Sequence of chain 1.B:
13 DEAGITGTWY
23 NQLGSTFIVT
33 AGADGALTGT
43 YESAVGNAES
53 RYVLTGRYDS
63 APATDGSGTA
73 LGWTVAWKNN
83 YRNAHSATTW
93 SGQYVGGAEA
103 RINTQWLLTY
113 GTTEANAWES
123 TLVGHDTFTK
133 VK

Binding-site contacts:
Ligand atom C03 contacts residue TRP79 of chain 2.A at 3.8 Å (hydrophobic).
Ligand atom N08 contacts residue SER88 of chain 2.A at 3.2 Å (h-bond).
Ligand atom O34 contacts residue ASN23 of chain 2.A at 3.0 Å (h-bond).
Ligand atom N32 contacts residue SER45 of chain 2.A at 3.1 Å (h-bond).
Ligand atom C31 contacts residue TRP120 of chain 1.B at 3.8 Å (hydrophobic).
Ligand atom C01 contacts residue TRP120 of chain 1.B at 3.7 Å (hydrophobic).
Ligand atom O34 contacts residue ASP128 of chain 2.A at 3.8 Å.
Ligand atom N08 contacts residue ALA86 of chain 2.A at 3.6 Å.
Ligand atom C25 contacts residue GLU121 of chain 1.B at 3.2 Å.
Ligand atom N35 contacts residue ASN23 of chain 2.A at 3.9 Å.
Ligand atom N32 contacts residue VAL47 of chain 2.A at 3.6 Å.
Ligand atom C37 contacts residue TRP108 of chain 2.A at 3.4 Å (hydrophobic).
Ligand atom O07 contacts residue ASN49 of chain 2.A at 2.6 Å (h-bond).
Ligand atom C30 contacts residue GLU121 of chain 1.B at 3.8 Å.
Ligand atom C05 contacts residue TRP79 of chain 2.A at 3.4 Å (hydrophobic).
Ligand atom N35 contacts residue ASP128 of chain 2.A at 2.8 Å (salt-bridge).
Ligand atom O34 contacts residue TYR43 of chain 2.A at 2.5 Å (h-bond).
Ligand atom O07 contacts residue GLY48 of chain 2.A at 3.4 Å.
Ligand atom C04 contacts residue TRP79 of chain 2.A at 3.6 Å (hydrophobic).
Ligand atom S38 contacts residue THR90 of chain 2.A at 3.4 Å (h-bond).
Ligand atom C28 contacts residue LEU124 of chain 2.A at 3.4 Å (hydrophobic).
Ligand atom C31 contacts residue VAL47 of chain 2.A at 3.7 Å (hydrophobic).
Ligand atom C33 contacts residue ASN23 of chain 2.A at 3.7 Å.
Ligand atom C33 contacts residue ASP128 of chain 2.A at 3.7 Å.
Ligand atom C26 contacts residue ASN49 of chain 2.A at 3.8 Å.
Ligand atom C36 contacts residue TRP108 of chain 2.A at 3.9 Å (hydrophobic).
Ligand atom C06 contacts residue ASN49 of chain 2.A at 3.6 Å.
Ligand atom C03 contacts residue LEU110 of chain 2.A at 3.8 Å (hydrophobic).
Ligand atom C02 contacts residue VAL47 of chain 2.A at 3.7 Å (hydrophobic).
Ligand atom C33 contacts residue TYR43 of chain 2.A at 3.3 Å (hydrophobic).
Ligand atom C02 contacts residue SER45 of chain 2.A at 3.3 Å.
Ligand atom C28 contacts residue GLU121 of chain 1.B at 3.3 Å.
Ligand atom N35 contacts residue TYR43 of chain 2.A at 3.7 Å.
Ligand atom C33 contacts residue SER27 of chain 2.A at 3.6 Å.
Ligand atom C02 contacts residue TRP79 of chain 2.A at 3.9 Å (hydrophobic).
Ligand atom C29 contacts residue TYR112 of chain 2.A at 3.9 Å (hydrophobic).
Ligand atom S38 contacts residue TRP79 of chain 2.A at 3.7 Å.
Ligand atom S38 contacts residue TRP92 of chain 2.A at 3.8 Å.
Ligand atom C36 contacts residue ASP128 of chain 2.A at 3.8 Å.
Ligand atom O34 contacts residue SER27 of chain 2.A at 2.8 Å (h-bond).

Sequence of chain 2.A:
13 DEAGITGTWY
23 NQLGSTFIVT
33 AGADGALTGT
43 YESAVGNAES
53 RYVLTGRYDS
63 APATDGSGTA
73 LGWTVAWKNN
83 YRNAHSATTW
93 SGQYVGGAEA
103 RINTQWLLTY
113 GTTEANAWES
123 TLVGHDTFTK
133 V

The small molecule below binds the protein below.
Small molecule (SMILES): CC(C)(C)[P](CCNC(=O)CCCC[C@@H]1SC[C@@H]2NC(=O)N[C@@H]21)(C(C)(C)C)[Pd]1(Cl)CC=C1c1ccccc1